Binding-site contacts:
Ligand atom C3 contacts residue LYS137 of chain 1.B at 3.7 Å.
Ligand atom O2 contacts residue GLU172 of chain 1.B at 2.6 Å (salt-bridge).
Ligand atom C4 contacts residue TRP16 of chain 1.B at 3.9 Å (hydrophobic).
Ligand atom O4 contacts residue ASP61 of chain 1.B at 2.6 Å (salt-bridge).
Ligand atom O6 contacts residue TRP16 of chain 1.B at 3.4 Å.
Ligand atom C4 contacts residue LYS137 of chain 1.B at 3.8 Å.
Ligand atom C2 contacts residue GLU172 of chain 1.B at 3.2 Å.
Ligand atom O2 contacts residue ARG196 of chain 1.B at 3.1 Å (salt-bridge).
Ligand atom O6 contacts residue CYS111 of chain 1.B at 3.3 Å.
Ligand atom C5 contacts residue ASP61 of chain 1.B at 4.0 Å.
Ligand atom C2 contacts residue LYS137 of chain 1.B at 4.2 Å.
Ligand atom O2 contacts residue TYR176 of chain 1.B at 4.1 Å.
Ligand atom O3 contacts residue ASP200 of chain 1.B at 3.8 Å.
Ligand atom N5 contacts residue TYR103 of chain 1.B at 3.3 Å (h-bond).
Ligand atom O4 contacts residue TYR103 of chain 1.B at 3.1 Å.
Ligand atom O2 contacts residue ASP200 of chain 1.B at 2.6 Å (salt-bridge).
Ligand atom C1 contacts residue CYS111 of chain 1.B at 3.6 Å (hydrophobic).
Ligand atom N5 contacts residue CYS111 of chain 1.B at 3.2 Å (h-bond).
Ligand atom C5 contacts residue TYR103 of chain 1.B at 4.0 Å (hydrophobic).
Ligand atom C6 contacts residue TYR103 of chain 1.B at 3.5 Å (hydrophobic).
Ligand atom C6 contacts residue ASP61 of chain 1.B at 3.5 Å.
Ligand atom C1 contacts residue TYR176 of chain 1.B at 3.3 Å (hydrophobic).
Ligand atom O3 contacts residue ARG196 of chain 1.B at 3.3 Å (salt-bridge).
Ligand atom C2 contacts residue ASP200 of chain 1.B at 3.5 Å.
Ligand atom C1 contacts residue GLU172 of chain 1.B at 3.8 Å.
Ligand atom O6 contacts residue TYR103 of chain 1.B at 4.1 Å.
Ligand atom C5 contacts residue TRP16 of chain 1.B at 4.0 Å (hydrophobic).
Ligand atom C6 contacts residue ASP62 of chain 1.B at 3.4 Å.
Ligand atom C4 contacts residue ASP61 of chain 1.B at 3.3 Å.
Ligand atom C6 contacts residue TRP16 of chain 1.B at 3.7 Å (hydrophobic).
Ligand atom O4 contacts residue LYS137 of chain 1.B at 3.0 Å (salt-bridge).
Ligand atom C6 contacts residue CYS111 of chain 1.B at 4.1 Å (hydrophobic).
Ligand atom C3 contacts residue ASP200 of chain 1.B at 3.4 Å.
Ligand atom O6 contacts residue ASP62 of chain 1.B at 3.1 Å (salt-bridge).
Ligand atom O3 contacts residue LYS137 of chain 1.B at 2.8 Å (salt-bridge).
Ligand atom C3 contacts residue ARG196 of chain 1.B at 4.1 Å.
Ligand atom C1 contacts residue ASP200 of chain 1.B at 4.0 Å.
Ligand atom O3 contacts residue TRP16 of chain 1.B at 4.2 Å.
Ligand atom C2 contacts residue ARG196 of chain 1.B at 4.0 Å.
Ligand atom O6 contacts residue ALA112 of chain 1.B at 4.0 Å.

The small molecule below binds the protein below.
Small molecule (SMILES): OC[C@H]1NC[C@H](O)[C@@H](O)[C@H]1O

Sequence of chain 1.B:
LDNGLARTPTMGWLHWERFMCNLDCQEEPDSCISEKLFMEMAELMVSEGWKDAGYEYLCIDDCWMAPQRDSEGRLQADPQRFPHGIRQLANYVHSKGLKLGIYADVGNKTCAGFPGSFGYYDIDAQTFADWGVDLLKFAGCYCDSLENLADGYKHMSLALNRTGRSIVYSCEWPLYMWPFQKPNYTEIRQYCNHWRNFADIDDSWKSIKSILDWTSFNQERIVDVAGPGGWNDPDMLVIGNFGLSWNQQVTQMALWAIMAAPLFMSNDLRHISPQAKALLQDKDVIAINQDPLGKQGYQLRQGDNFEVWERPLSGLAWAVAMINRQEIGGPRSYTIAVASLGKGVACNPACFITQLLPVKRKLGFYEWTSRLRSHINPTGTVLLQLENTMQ